Binding-site contacts:
Ligand atom O10 contacts residue GLU83 of chain 1.B at 3.9 Å.
Ligand atom O02 contacts residue ASN271 of chain 1.B at 2.9 Å (h-bond).
Ligand atom O02 contacts residue GLU83 of chain 1.B at 2.5 Å (salt-bridge).
Ligand atom C05 contacts residue ARG261 of chain 1.B at 3.5 Å.
Ligand atom C03 contacts residue ALA368 of chain 1.B at 4.0 Å (hydrophobic).
Ligand atom C05 contacts residue LEU372 of chain 1.B at 4.1 Å (hydrophobic).
Ligand atom C04 contacts residue THR264 of chain 1.B at 3.6 Å.
Ligand atom C05 contacts residue THR264 of chain 1.B at 3.6 Å.
Ligand atom O06 contacts residue ARG261 of chain 1.B at 2.8 Å (salt-bridge).
Ligand atom O01 contacts residue ILE213 of chain 1.A at 3.7 Å.
Ligand atom O07 contacts residue LEU372 of chain 1.B at 4.0 Å.
Ligand atom O06 contacts residue ILE213 of chain 1.A at 3.6 Å.
Ligand atom C08 contacts residue ASN271 of chain 1.B at 3.6 Å.
Ligand atom C09 contacts residue GLU83 of chain 1.B at 3.3 Å.
Ligand atom O01 contacts residue THR264 of chain 1.B at 3.6 Å.
Ligand atom O01 contacts residue LEU214 of chain 1.A at 4.1 Å.
Ligand atom C04 contacts residue GLY268 of chain 1.B at 4.0 Å.
Ligand atom O07 contacts residue THR264 of chain 1.B at 3.8 Å.
Ligand atom O07 contacts residue HIS265 of chain 1.B at 3.9 Å.
Ligand atom C03 contacts residue ILE213 of chain 1.A at 4.3 Å (hydrophobic).
Ligand atom O07 contacts residue ALA368 of chain 1.B at 3.7 Å.
Ligand atom C04 contacts residue ALA368 of chain 1.B at 4.0 Å (hydrophobic).
Ligand atom C05 contacts residue ALA368 of chain 1.B at 4.1 Å (hydrophobic).
Ligand atom O06 contacts residue LEU372 of chain 1.B at 3.6 Å.
Ligand atom O06 contacts residue THR264 of chain 1.B at 3.2 Å.
Ligand atom O02 contacts residue LYS267 of chain 1.B at 2.9 Å (salt-bridge).
Ligand atom C08 contacts residue LYS267 of chain 1.B at 4.5 Å.
Ligand atom C09 contacts residue ASN271 of chain 1.B at 3.6 Å.
Ligand atom C08 contacts residue GLY268 of chain 1.B at 4.5 Å.
Ligand atom C09 contacts residue LYS267 of chain 1.B at 4.1 Å.
Ligand atom O07 contacts residue ARG261 of chain 1.B at 2.9 Å (salt-bridge).

Sequence of chain 1.A:
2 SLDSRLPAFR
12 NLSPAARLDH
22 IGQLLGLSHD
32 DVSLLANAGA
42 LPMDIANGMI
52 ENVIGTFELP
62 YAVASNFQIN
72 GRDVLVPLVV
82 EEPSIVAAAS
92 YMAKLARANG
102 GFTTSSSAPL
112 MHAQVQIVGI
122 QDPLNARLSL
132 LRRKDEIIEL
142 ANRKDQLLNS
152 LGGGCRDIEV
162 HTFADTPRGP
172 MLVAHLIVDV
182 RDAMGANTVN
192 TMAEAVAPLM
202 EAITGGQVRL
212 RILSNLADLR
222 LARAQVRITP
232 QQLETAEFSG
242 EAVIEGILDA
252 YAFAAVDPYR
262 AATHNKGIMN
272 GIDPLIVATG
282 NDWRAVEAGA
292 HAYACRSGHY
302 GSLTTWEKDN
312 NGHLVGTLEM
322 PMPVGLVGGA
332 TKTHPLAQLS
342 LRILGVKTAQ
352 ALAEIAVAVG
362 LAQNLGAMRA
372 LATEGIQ

The small molecule below binds the protein below.
Small molecule (SMILES): C[C@](O)(CC(=O)O)CC(O)O

Sequence of chain 1.B:
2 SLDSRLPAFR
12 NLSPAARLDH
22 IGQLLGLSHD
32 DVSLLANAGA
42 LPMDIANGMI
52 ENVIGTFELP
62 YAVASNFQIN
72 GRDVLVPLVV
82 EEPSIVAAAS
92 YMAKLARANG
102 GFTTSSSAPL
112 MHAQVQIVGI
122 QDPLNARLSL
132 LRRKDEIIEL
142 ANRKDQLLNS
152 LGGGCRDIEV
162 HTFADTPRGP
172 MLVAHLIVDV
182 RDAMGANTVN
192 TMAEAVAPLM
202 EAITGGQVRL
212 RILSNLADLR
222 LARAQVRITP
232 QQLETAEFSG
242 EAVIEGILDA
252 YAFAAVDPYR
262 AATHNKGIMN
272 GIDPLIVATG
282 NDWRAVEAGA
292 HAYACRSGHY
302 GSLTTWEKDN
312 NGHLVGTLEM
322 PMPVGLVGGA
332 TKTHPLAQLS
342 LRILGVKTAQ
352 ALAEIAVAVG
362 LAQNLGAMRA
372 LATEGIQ